Sequence of chain 1.A:
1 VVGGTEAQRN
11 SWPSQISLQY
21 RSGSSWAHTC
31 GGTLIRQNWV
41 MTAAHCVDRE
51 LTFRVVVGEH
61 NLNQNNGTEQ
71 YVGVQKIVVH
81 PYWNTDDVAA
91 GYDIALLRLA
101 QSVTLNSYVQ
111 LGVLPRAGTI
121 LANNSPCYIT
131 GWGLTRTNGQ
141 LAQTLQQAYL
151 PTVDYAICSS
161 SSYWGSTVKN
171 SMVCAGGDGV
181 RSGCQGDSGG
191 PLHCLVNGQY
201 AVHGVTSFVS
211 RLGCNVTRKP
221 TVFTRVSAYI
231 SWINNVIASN

The small molecule below binds the protein below.
Small molecule (SMILES): CC(=O)N[C@@H](C)C(=O)N1C=CC[C@H]1C(=O)N[C@@H](C(C)C)[C@H](O)C(F)(F)C(=O)NCCc1ccccc1

Binding-site contacts:
Ligand atom O contacts residue GLN185 of chain 1.A at 3.4 Å.
Ligand atom C1 contacts residue THR29 of chain 1.A at 3.1 Å.
Ligand atom F1 contacts residue SER188 of chain 1.A at 3.1 Å.
Ligand atom CB contacts residue CYS184 of chain 1.A at 3.4 Å (hydrophobic).
Ligand atom C contacts residue SER188 of chain 1.A at 1.5 Å.
Ligand atom F2 contacts residue GLN185 of chain 1.A at 3.5 Å.
Ligand atom O contacts residue ASP187 of chain 1.A at 3.3 Å (salt-bridge).
Ligand atom C1 contacts residue SER188 of chain 1.A at 2.6 Å.
Ligand atom CG2 contacts residue SER188 of chain 1.A at 3.0 Å.
Ligand atom C2 contacts residue SER188 of chain 1.A at 3.5 Å.
Ligand atom C1 contacts residue GLY186 of chain 1.A at 3.5 Å.
Ligand atom N contacts residue SER188 of chain 1.A at 2.8 Å (h-bond).
Ligand atom C contacts residue VAL209 of chain 1.A at 3.6 Å (hydrophobic).
Ligand atom C2 contacts residue GLY186 of chain 1.A at 3.6 Å.
Ligand atom O contacts residue GLY186 of chain 1.A at 2.6 Å (h-bond).
Ligand atom N contacts residue GLY186 of chain 1.A at 3.0 Å (h-bond).
Ligand atom O contacts residue VAL209 of chain 1.A at 2.9 Å (h-bond).
Ligand atom CB contacts residue VAL209 of chain 1.A at 3.3 Å (hydrophobic).
Ligand atom CH3 contacts residue PHE208 of chain 1.A at 3.5 Å (hydrophobic).
Ligand atom F1 contacts residue HIS45 of chain 1.A at 2.8 Å.
Ligand atom CB contacts residue SER207 of chain 1.A at 3.5 Å.
Ligand atom C1 contacts residue HIS45 of chain 1.A at 3.5 Å.
Ligand atom CB contacts residue GLN185 of chain 1.A at 3.6 Å.
Ligand atom O1 contacts residue CYS30 of chain 1.A at 3.6 Å (h-bond).
Ligand atom CA contacts residue SER207 of chain 1.A at 3.1 Å.
Ligand atom O contacts residue PHE208 of chain 1.A at 3.6 Å.
Ligand atom CA contacts residue VAL209 of chain 1.A at 3.4 Å (hydrophobic).
Ligand atom O1 contacts residue THR29 of chain 1.A at 3.6 Å.
Ligand atom CA contacts residue PHE208 of chain 1.A at 3.5 Å (hydrophobic).
Ligand atom CG1 contacts residue VAL209 of chain 1.A at 3.1 Å (hydrophobic).
Ligand atom CH3 contacts residue VAL209 of chain 1.A at 3.6 Å (hydrophobic).
Ligand atom N contacts residue SER207 of chain 1.A at 3.4 Å (h-bond).
Ligand atom N contacts residue VAL209 of chain 1.A at 2.6 Å (h-bond).
Ligand atom CG1 contacts residue GLN185 of chain 1.A at 3.4 Å.
Ligand atom CB contacts residue HIS45 of chain 1.A at 3.4 Å.
Ligand atom CB contacts residue SER188 of chain 1.A at 3.1 Å.
Ligand atom N contacts residue PHE208 of chain 1.A at 3.4 Å.
Ligand atom CA contacts residue SER188 of chain 1.A at 2.5 Å.
Ligand atom O contacts residue SER188 of chain 1.A at 2.3 Å (h-bond).
Ligand atom CG1 contacts residue CYS184 of chain 1.A at 3.5 Å (hydrophobic).